Binding-site contacts:
Ligand atom C22 contacts residue ILE396 of chain 1.A at 3.7 Å (hydrophobic).
Ligand atom C16 contacts residue VAL397 of chain 1.A at 4.0 Å (hydrophobic).
Ligand atom C15 contacts residue VAL397 of chain 1.A at 4.1 Å (hydrophobic).
Ligand atom C27 contacts residue ILE396 of chain 1.A at 4.1 Å (hydrophobic).
Ligand atom C4 contacts residue LEU410 of chain 1.A at 4.1 Å (hydrophobic).
Ligand atom C18 contacts residue ALA400 of chain 1.A at 3.5 Å (hydrophobic).
Ligand atom C19 contacts residue PRO402 of chain 1.A at 3.6 Å (hydrophobic).
Ligand atom C19 contacts residue ALA400 of chain 1.A at 3.4 Å (hydrophobic).
Ligand atom C27 contacts residue PHE349 of chain 1.A at 4.0 Å (hydrophobic).
Ligand atom C18 contacts residue VAL397 of chain 1.A at 4.2 Å (hydrophobic).
Ligand atom C22 contacts residue VAL397 of chain 1.A at 4.2 Å (hydrophobic).
Ligand atom C19 contacts residue THR401 of chain 1.A at 4.4 Å.
Ligand atom C2 contacts residue PRO402 of chain 1.A at 4.2 Å (hydrophobic).

Sequence of chain 1.A:
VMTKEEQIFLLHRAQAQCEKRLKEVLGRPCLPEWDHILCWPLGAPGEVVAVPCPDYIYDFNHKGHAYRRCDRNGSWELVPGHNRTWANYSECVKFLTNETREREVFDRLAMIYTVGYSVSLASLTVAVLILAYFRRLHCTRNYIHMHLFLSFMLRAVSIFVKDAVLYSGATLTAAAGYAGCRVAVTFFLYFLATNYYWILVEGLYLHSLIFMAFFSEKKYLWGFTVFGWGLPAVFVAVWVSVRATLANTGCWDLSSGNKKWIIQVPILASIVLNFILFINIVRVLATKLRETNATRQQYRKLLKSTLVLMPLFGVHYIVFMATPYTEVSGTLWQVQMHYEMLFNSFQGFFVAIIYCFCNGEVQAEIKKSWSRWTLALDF

The protein below binds the small molecule below.
Small molecule (SMILES): CC(C)CCC[C@@H](C)[C@H]1CC[C@H]2[C@@H]3CC=C4C[C@@H](O)CC[C@]4(C)[C@H]3CC[C@]12C